This small molecule binds to this protein.
Small molecule (SMILES): CCOP(=O)(O)OCC

Binding-site contacts:
Ligand atom O3 contacts residue ALA219 of chain 1.A at 4.0 Å.
Ligand atom C2 contacts residue GLY136 of chain 1.A at 4.3 Å.
Ligand atom C2 contacts residue THR472 of chain 1.A at 4.2 Å.
Ligand atom O1 contacts residue GLY137 of chain 1.A at 4.2 Å.
Ligand atom O1 contacts residue GLY136 of chain 1.A at 4.3 Å.
Ligand atom C2 contacts residue SER218 of chain 1.A at 3.2 Å.
Ligand atom C2 contacts residue TYR457 of chain 1.A at 4.2 Å (hydrophobic).
Ligand atom C1 contacts residue PHE421 of chain 1.A at 4.5 Å (hydrophobic).
Ligand atom C3 contacts residue SER218 of chain 1.A at 4.5 Å.
Ligand atom O4 contacts residue GLY136 of chain 1.A at 2.7 Å (h-bond).
Ligand atom O4 contacts residue ALA219 of chain 1.A at 2.8 Å (h-bond).
Ligand atom C3 contacts residue THR472 of chain 1.A at 3.8 Å.
Ligand atom C3 contacts residue HIS471 of chain 1.A at 3.6 Å.
Ligand atom O1 contacts residue HIS471 of chain 1.A at 3.6 Å.
Ligand atom C3 contacts residue TYR457 of chain 1.A at 3.7 Å (hydrophobic).
Ligand atom O4 contacts residue GLY137 of chain 1.A at 2.8 Å (h-bond).
Ligand atom C4 contacts residue SER218 of chain 1.A at 4.1 Å.
Ligand atom C4 contacts residue TRP251 of chain 1.A at 4.0 Å (hydrophobic).
Ligand atom C3 contacts residue PHE354 of chain 1.A at 3.4 Å (hydrophobic).
Ligand atom P1 contacts residue SER218 of chain 1.A at 1.5 Å.
Ligand atom P1 contacts residue GLY137 of chain 1.A at 3.8 Å.
Ligand atom C1 contacts residue SER218 of chain 1.A at 2.9 Å.
Ligand atom C1 contacts residue HIS471 of chain 1.A at 4.4 Å.
Ligand atom C1 contacts residue TRP251 of chain 1.A at 3.5 Å (hydrophobic).
Ligand atom O3 contacts residue TRP251 of chain 1.A at 3.8 Å.
Ligand atom P1 contacts residue ALA219 of chain 1.A at 3.4 Å.
Ligand atom O3 contacts residue SER218 of chain 1.A at 2.5 Å (h-bond).
Ligand atom P1 contacts residue HIS471 of chain 1.A at 3.8 Å.
Ligand atom O4 contacts residue SER218 of chain 1.A at 2.5 Å (h-bond).
Ligand atom O1 contacts residue SER218 of chain 1.A at 2.7 Å (h-bond).
Ligand atom P1 contacts residue GLY136 of chain 1.A at 4.1 Å.
Ligand atom C4 contacts residue MET308 of chain 1.A at 3.5 Å (hydrophobic).
Ligand atom O4 contacts residue GLY135 of chain 1.A at 3.7 Å.
Ligand atom C2 contacts residue HIS471 of chain 1.A at 3.4 Å.
Ligand atom O3 contacts residue GLY137 of chain 1.A at 3.9 Å.

Sequence of chain 1.A:
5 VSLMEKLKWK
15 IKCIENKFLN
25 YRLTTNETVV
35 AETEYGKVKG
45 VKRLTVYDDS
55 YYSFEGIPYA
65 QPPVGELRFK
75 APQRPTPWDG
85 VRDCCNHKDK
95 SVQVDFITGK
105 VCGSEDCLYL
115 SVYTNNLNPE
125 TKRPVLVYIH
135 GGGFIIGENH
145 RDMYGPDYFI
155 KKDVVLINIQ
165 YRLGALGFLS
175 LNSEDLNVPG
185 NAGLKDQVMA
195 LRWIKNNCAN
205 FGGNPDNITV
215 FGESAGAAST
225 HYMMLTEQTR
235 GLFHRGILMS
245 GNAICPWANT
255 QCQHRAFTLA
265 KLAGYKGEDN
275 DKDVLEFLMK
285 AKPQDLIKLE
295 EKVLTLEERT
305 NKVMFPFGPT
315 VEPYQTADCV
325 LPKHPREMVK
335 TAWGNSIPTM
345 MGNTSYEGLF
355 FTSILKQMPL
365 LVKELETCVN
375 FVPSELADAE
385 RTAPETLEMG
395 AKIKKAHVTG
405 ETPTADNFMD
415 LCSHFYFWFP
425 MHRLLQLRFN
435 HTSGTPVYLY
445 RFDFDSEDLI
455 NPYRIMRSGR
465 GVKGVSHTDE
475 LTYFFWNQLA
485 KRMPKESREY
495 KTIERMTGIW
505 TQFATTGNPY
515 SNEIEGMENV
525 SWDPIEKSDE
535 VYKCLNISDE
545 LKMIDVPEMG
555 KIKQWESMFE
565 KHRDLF